The small molecule below binds the protein below.
Small molecule (SMILES): CC(C)[C@H](NC(=O)[C@@H]1CCCN1C(=O)[C@H](CC(N)=O)NC(=O)[C@@H](N)Cc1ccccc1)C(=O)N[C@@H](Cc1ccc(O)cc1)C(=O)N1CCC[C@H]1C(=O)N[C@H](C=O)Cc1ccc(O)cc1

Binding-site contacts:
Ligand atom CG contacts residue TYR288 of chain 6.W at 3.4 Å (hydrophobic).
Ligand atom OH contacts residue HIS431 of chain 3.W at 2.9 Å (h-bond).
Ligand atom OH contacts residue LEU283 of chain 6.W at 3.8 Å.
Ligand atom N contacts residue ARG193 of chain 3.W at 3.8 Å.
Ligand atom CD1 contacts residue GLU289 of chain 6.W at 3.0 Å.
Ligand atom O contacts residue ARG193 of chain 3.W at 2.8 Å (salt-bridge).
Ligand atom CZ contacts residue HIS431 of chain 3.W at 3.4 Å.
Ligand atom C contacts residue ARG193 of chain 3.W at 3.3 Å.
Ligand atom CZ contacts residue THR219 of chain 6.W at 3.2 Å.
Ligand atom CE1 contacts residue ARG193 of chain 3.W at 3.1 Å.
Ligand atom OH contacts residue THR430 of chain 3.W at 3.4 Å.
Ligand atom CG contacts residue GLU289 of chain 6.W at 3.6 Å.
Ligand atom CB contacts residue LEU189 of chain 3.W at 3.8 Å (hydrophobic).
Ligand atom ND2 contacts residue TYR188 of chain 3.W at 3.5 Å (h-bond).
Ligand atom CD1 contacts residue ARG193 of chain 3.W at 3.7 Å.
Ligand atom CE1 contacts residue HIS431 of chain 3.W at 3.0 Å.
Ligand atom CG2 contacts residue TYR188 of chain 3.W at 3.9 Å (hydrophobic).
Ligand atom CG1 contacts residue PHE436 of chain 3.W at 3.4 Å (hydrophobic).
Ligand atom CG contacts residue GLU199 of chain 3.W at 3.6 Å.
Ligand atom CA contacts residue ARG193 of chain 3.W at 3.8 Å.
Ligand atom CE1 contacts residue MET223 of chain 6.W at 3.3 Å (hydrophobic).
Ligand atom ND2 contacts residue GLU199 of chain 3.W at 2.9 Å (salt-bridge).
Ligand atom CB contacts residue ARG435 of chain 3.W at 3.7 Å.
Ligand atom OH contacts residue MET223 of chain 6.W at 2.2 Å (h-bond).
Ligand atom CB contacts residue GLU289 of chain 6.W at 3.8 Å.
Ligand atom CE2 contacts residue ARG193 of chain 3.W at 3.8 Å.
Ligand atom CD2 contacts residue MET223 of chain 6.W at 3.7 Å (hydrophobic).
Ligand atom CE1 contacts residue VAL432 of chain 3.W at 3.8 Å (hydrophobic).
Ligand atom CG2 contacts residue LEU189 of chain 3.W at 2.8 Å (hydrophobic).
Ligand atom CD1 contacts residue HIS431 of chain 3.W at 3.3 Å.
Ligand atom CZ contacts residue MET223 of chain 6.W at 2.9 Å (hydrophobic).
Ligand atom CG1 contacts residue ARG435 of chain 3.W at 3.8 Å.
Ligand atom O contacts residue ARG435 of chain 3.W at 3.5 Å (salt-bridge).
Ligand atom CZ contacts residue ARG193 of chain 3.W at 3.1 Å.
Ligand atom OD1 contacts residue GLU199 of chain 3.W at 3.4 Å (salt-bridge).
Ligand atom CE1 contacts residue GLU289 of chain 6.W at 3.6 Å.
Ligand atom CD contacts residue HIS431 of chain 3.W at 3.8 Å.
Ligand atom CE2 contacts residue MET223 of chain 6.W at 3.5 Å (hydrophobic).
Ligand atom CE1 contacts residue THR219 of chain 6.W at 3.9 Å.
Ligand atom CG contacts residue HIS431 of chain 3.W at 3.8 Å.

Sequence of chain 6.W:
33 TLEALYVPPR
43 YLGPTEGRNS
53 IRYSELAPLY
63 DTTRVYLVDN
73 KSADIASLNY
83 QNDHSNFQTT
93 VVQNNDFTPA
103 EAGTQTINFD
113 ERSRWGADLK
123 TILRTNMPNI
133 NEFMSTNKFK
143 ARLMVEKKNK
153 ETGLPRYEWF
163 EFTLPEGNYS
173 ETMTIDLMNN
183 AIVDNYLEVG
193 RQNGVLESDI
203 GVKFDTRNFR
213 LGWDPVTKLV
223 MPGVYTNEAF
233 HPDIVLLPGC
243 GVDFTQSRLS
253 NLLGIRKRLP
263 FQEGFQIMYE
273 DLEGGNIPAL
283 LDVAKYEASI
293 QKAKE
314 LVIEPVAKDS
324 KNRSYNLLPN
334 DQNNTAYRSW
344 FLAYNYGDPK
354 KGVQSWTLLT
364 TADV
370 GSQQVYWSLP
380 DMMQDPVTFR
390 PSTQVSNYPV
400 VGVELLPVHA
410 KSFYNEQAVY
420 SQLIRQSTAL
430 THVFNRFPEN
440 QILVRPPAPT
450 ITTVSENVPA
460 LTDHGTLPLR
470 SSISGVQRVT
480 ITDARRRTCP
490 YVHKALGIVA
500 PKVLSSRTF

Sequence of chain 3.W:
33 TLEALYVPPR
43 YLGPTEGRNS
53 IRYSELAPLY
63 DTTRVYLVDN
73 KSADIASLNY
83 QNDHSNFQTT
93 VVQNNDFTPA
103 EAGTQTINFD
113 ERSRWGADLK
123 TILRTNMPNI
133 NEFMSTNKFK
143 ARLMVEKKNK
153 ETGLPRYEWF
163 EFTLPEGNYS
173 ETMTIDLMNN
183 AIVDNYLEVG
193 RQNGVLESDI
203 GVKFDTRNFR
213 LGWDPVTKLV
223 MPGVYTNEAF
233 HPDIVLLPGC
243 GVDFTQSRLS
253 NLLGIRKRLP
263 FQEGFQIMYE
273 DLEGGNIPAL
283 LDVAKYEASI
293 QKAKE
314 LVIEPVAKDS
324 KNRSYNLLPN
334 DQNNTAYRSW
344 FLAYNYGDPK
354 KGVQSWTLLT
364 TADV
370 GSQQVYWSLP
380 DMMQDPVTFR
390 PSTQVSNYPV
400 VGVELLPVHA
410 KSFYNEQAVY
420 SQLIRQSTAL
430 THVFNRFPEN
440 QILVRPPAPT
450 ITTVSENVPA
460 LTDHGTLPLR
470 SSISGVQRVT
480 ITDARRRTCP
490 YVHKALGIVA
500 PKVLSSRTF